Binding-site contacts:
Ligand atom C24 contacts residue PRO266 of chain 1.A at 3.8 Å (hydrophobic).
Ligand atom C23 contacts residue LYS272 of chain 1.A at 3.5 Å.
Ligand atom C16 contacts residue GLY279 of chain 1.A at 3.7 Å.
Ligand atom N10 contacts residue PHE283 of chain 1.A at 3.6 Å.
Ligand atom C20 contacts residue MET267 of chain 1.A at 3.5 Å (hydrophobic).
Ligand atom C21 contacts residue TYR247 of chain 1.A at 3.8 Å (hydrophobic).
Ligand atom N18 contacts residue TYR247 of chain 1.A at 2.8 Å (h-bond).
Ligand atom C22 contacts residue GLU275 of chain 1.A at 3.8 Å.
Ligand atom C17 contacts residue MET267 of chain 1.A at 3.5 Å (hydrophobic).
Ligand atom N15 contacts residue MET267 of chain 1.A at 3.6 Å.
Ligand atom C19 contacts residue MET267 of chain 1.A at 3.5 Å (hydrophobic).
Ligand atom C16 contacts residue MET267 of chain 1.A at 3.8 Å (hydrophobic).
Ligand atom N10 contacts residue GLN280 of chain 1.A at 3.3 Å (h-bond).
Ligand atom N7 contacts residue PHE283 of chain 1.A at 3.5 Å.
Ligand atom C14 contacts residue MET267 of chain 1.A at 3.6 Å (hydrophobic).
Ligand atom C9 contacts residue PHE283 of chain 1.A at 3.5 Å (hydrophobic).
Ligand atom C20 contacts residue GLY279 of chain 1.A at 3.7 Å.
Ligand atom C8 contacts residue PHE283 of chain 1.A at 3.4 Å (hydrophobic).
Ligand atom C17 contacts residue GLY279 of chain 1.A at 3.4 Å.
Ligand atom N15 contacts residue GLY279 of chain 1.A at 3.5 Å (h-bond).
Ligand atom C13 contacts residue TYR247 of chain 1.A at 3.2 Å (hydrophobic).
Ligand atom C5 contacts residue PHE283 of chain 1.A at 3.5 Å (hydrophobic).
Ligand atom N18 contacts residue GLY279 of chain 1.A at 3.6 Å.
Ligand atom O12 contacts residue PHE283 of chain 1.A at 3.7 Å.
Ligand atom C23 contacts residue PRO266 of chain 1.A at 3.8 Å (hydrophobic).
Ligand atom C23 contacts residue GLU275 of chain 1.A at 3.5 Å.
Ligand atom C22 contacts residue LYS272 of chain 1.A at 3.7 Å.
Ligand atom C24 contacts residue GLU275 of chain 1.A at 3.8 Å.
Ligand atom C25 contacts residue MET267 of chain 1.A at 3.6 Å (hydrophobic).
Ligand atom C11 contacts residue PHE283 of chain 1.A at 3.8 Å (hydrophobic).
Ligand atom C24 contacts residue MET267 of chain 1.A at 3.7 Å (hydrophobic).
Ligand atom N18 contacts residue MET267 of chain 1.A at 3.4 Å.
Ligand atom C4 contacts residue ILE246 of chain 1.A at 3.7 Å (hydrophobic).
Ligand atom C13 contacts residue GLN280 of chain 1.A at 3.5 Å.
Ligand atom C14 contacts residue TYR247 of chain 1.A at 3.4 Å (hydrophobic).
Ligand atom C1 contacts residue ILE246 of chain 1.A at 3.4 Å (hydrophobic).
Ligand atom C3 contacts residue PHE283 of chain 1.A at 3.8 Å (hydrophobic).
Ligand atom C14 contacts residue GLY279 of chain 1.A at 3.5 Å.
Ligand atom C6 contacts residue PHE283 of chain 1.A at 3.4 Å (hydrophobic).
Ligand atom C2 contacts residue ILE246 of chain 1.A at 3.7 Å (hydrophobic).

This small molecule binds to this protein.
Small molecule (SMILES): Cc1nc2ccccc2nc1OCC1=NC(c2ccccc2)CN1C

Sequence of chain 1.A:
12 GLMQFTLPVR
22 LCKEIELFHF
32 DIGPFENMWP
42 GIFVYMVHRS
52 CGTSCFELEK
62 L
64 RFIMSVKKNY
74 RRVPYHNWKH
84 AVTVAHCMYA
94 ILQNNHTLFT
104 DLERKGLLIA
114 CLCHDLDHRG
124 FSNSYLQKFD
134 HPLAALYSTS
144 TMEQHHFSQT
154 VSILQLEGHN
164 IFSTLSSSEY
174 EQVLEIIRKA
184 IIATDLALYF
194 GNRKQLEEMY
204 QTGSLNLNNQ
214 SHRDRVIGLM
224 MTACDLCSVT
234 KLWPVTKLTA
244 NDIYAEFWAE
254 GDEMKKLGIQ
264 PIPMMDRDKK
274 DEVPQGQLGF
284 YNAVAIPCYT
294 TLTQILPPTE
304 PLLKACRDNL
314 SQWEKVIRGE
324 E